The small molecule below binds the protein below.
Small molecule (SMILES): Clc1ccc(CO[C@@H](Cn2ccnc2)c2ccc(Cl)cc2Cl)cc1

Binding-site contacts:
Ligand atom C1 contacts residue LEU475 of chain 1.D at 3.7 Å (hydrophobic).
Ligand atom C10 contacts residue ALA469 of chain 1.D at 3.9 Å (hydrophobic).
Ligand atom C2 contacts residue LEU475 of chain 1.D at 3.8 Å (hydrophobic).
Ligand atom C2 contacts residue TRP495 of chain 1.A at 4.0 Å (hydrophobic).
Ligand atom C13 contacts residue LEU475 of chain 1.D at 3.9 Å (hydrophobic).
Ligand atom C15 contacts residue PHE472 of chain 1.D at 3.9 Å (hydrophobic).
Ligand atom C11 contacts residue LEU475 of chain 1.D at 4.0 Å (hydrophobic).
Ligand atom C10 contacts residue LEU475 of chain 1.D at 3.7 Å (hydrophobic).
Ligand atom C11 contacts residue VAL499 of chain 1.A at 4.1 Å (hydrophobic).
Ligand atom C19 contacts residue TRP495 of chain 1.A at 3.5 Å (hydrophobic).
Ligand atom C2 contacts residue POV1 of chain 1.J at 3.6 Å.
Ligand atom CL8 contacts residue PHE472 of chain 1.D at 3.4 Å.
Ligand atom CL4 contacts residue MET474 of chain 1.D at 3.4 Å.
Ligand atom C9 contacts residue PHE468 of chain 1.D at 4.0 Å (hydrophobic).
Ligand atom C13 contacts residue TRP495 of chain 1.A at 3.6 Å (hydrophobic).
Ligand atom CL2 contacts residue MET466 of chain 1.D at 3.5 Å.
Ligand atom C21 contacts residue TRP495 of chain 1.A at 3.8 Å (hydrophobic).
Ligand atom C5 contacts residue MET474 of chain 1.D at 3.6 Å (hydrophobic).
Ligand atom C13 contacts residue POV1 of chain 1.J at 4.0 Å.
Ligand atom C3 contacts residue POV1 of chain 1.J at 3.6 Å.
Ligand atom O20 contacts residue TRP495 of chain 1.A at 4.1 Å.
Ligand atom C9 contacts residue LEU475 of chain 1.D at 3.9 Å (hydrophobic).
Ligand atom N19 contacts residue LEU337 of chain 1.D at 4.1 Å.
Ligand atom CL2 contacts residue LEU496 of chain 1.A at 3.5 Å.
Ligand atom C1 contacts residue POV1 of chain 1.J at 4.0 Å.
Ligand atom CL2 contacts residue TRP495 of chain 1.A at 4.0 Å.
Ligand atom C5 contacts residue TRP495 of chain 1.A at 3.8 Å (hydrophobic).
Ligand atom C14 contacts residue MET474 of chain 1.D at 4.2 Å (hydrophobic).
Ligand atom N1 contacts residue TRP495 of chain 1.A at 4.1 Å.
Ligand atom C9 contacts residue ALA469 of chain 1.D at 3.7 Å (hydrophobic).
Ligand atom C9 contacts residue VAL465 of chain 1.D at 3.5 Å (hydrophobic).
Ligand atom C21 contacts residue LEU475 of chain 1.D at 3.8 Å (hydrophobic).
Ligand atom C16 contacts residue PHE472 of chain 1.D at 3.7 Å (hydrophobic).
Ligand atom CL2 contacts residue VAL499 of chain 1.A at 3.6 Å.
Ligand atom C5 contacts residue LEU475 of chain 1.D at 4.1 Å (hydrophobic).
Ligand atom C8 contacts residue PHE472 of chain 1.D at 3.6 Å (hydrophobic).
Ligand atom C13 contacts residue VAL499 of chain 1.A at 4.0 Å (hydrophobic).
Ligand atom C3 contacts residue TRP495 of chain 1.A at 3.8 Å (hydrophobic).
Ligand atom C10 contacts residue PHE468 of chain 1.D at 3.6 Å (hydrophobic).
Ligand atom C17 contacts residue PHE472 of chain 1.D at 4.1 Å (hydrophobic).

Sequence of chain 1.D:
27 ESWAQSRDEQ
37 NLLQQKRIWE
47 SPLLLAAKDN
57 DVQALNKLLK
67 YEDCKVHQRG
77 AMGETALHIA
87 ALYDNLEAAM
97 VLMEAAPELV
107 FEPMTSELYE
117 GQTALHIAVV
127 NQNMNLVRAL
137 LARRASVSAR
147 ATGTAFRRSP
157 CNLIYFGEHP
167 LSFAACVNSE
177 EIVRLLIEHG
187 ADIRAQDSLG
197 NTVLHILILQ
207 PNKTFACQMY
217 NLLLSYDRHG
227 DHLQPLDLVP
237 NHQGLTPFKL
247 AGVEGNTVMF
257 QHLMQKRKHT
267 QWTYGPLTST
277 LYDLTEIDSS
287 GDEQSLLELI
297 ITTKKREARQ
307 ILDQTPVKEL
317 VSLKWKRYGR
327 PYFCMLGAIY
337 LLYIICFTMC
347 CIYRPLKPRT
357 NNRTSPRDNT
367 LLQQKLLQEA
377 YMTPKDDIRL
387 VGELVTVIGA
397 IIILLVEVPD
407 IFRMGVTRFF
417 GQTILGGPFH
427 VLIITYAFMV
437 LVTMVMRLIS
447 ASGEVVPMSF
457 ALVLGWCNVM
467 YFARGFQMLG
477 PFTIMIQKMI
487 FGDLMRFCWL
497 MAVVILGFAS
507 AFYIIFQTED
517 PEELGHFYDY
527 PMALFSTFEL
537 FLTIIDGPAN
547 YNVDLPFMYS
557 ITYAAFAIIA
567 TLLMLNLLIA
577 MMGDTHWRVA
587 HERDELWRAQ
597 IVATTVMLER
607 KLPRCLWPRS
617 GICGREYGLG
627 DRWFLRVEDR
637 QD

Sequence of chain 1.A:
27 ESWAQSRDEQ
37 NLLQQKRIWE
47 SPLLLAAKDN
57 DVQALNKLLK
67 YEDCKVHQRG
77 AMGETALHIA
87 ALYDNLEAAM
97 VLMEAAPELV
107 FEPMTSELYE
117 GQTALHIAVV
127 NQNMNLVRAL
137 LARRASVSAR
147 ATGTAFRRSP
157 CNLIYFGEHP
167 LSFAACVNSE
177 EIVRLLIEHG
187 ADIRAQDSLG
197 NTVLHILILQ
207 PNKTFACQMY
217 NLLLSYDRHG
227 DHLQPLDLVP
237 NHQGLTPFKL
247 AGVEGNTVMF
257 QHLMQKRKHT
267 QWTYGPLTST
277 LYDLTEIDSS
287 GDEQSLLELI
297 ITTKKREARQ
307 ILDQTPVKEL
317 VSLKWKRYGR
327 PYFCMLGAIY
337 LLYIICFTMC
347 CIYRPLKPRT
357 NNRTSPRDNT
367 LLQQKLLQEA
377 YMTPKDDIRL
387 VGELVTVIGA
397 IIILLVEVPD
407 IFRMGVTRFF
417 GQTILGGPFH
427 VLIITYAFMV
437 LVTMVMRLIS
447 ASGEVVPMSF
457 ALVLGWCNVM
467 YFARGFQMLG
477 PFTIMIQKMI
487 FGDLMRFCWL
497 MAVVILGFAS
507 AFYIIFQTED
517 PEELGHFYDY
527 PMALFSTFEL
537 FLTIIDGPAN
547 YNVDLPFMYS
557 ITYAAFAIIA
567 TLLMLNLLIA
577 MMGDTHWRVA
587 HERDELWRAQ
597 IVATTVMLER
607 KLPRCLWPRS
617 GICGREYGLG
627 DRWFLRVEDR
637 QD